The small molecule below binds the protein below.
Small molecule (SMILES): CCOC(=O)Nc1cc(-c2ccc(C)c(NS(C)(=O)=O)c2)nn2c(C)nnc12

Binding-site contacts:
Ligand atom C15 contacts residue TRP120 of chain 1.B at 3.5 Å (hydrophobic).
Ligand atom C26 contacts residue TRP120 of chain 1.B at 3.9 Å (hydrophobic).
Ligand atom C26 contacts residue ASN114 of chain 1.B at 4.0 Å.
Ligand atom O21 contacts residue TRP120 of chain 1.B at 3.8 Å.
Ligand atom C26 contacts residue CYS110 of chain 1.B at 4.2 Å (hydrophobic).
Ligand atom C26 contacts residue LEU123 of chain 1.B at 3.9 Å (hydrophobic).
Ligand atom C25 contacts residue ASN114 of chain 1.B at 3.8 Å.
Ligand atom C22 contacts residue TRP120 of chain 1.B at 3.4 Å (hydrophobic).
Ligand atom C25 contacts residue SX1 of chain 1.I at 4.5 Å.
Ligand atom C26 contacts residue ALA42 of chain 1.B at 4.1 Å (hydrophobic).
Ligand atom S05 contacts residue LEU123 of chain 1.B at 4.4 Å.
Ligand atom N16 contacts residue TRP120 of chain 1.B at 3.3 Å.
Ligand atom O07 contacts residue LEU123 of chain 1.B at 3.9 Å.
Ligand atom N12 contacts residue TRP120 of chain 1.B at 3.6 Å.
Ligand atom N24 contacts residue TRP120 of chain 1.B at 4.1 Å.
Ligand atom O18 contacts residue TRP120 of chain 1.B at 4.0 Å.
Ligand atom N13 contacts residue TRP120 of chain 1.B at 3.6 Å.
Ligand atom C11 contacts residue TRP120 of chain 1.B at 3.4 Å (hydrophobic).
Ligand atom N24 contacts residue ASN114 of chain 1.B at 3.0 Å (h-bond).
Ligand atom C03 contacts residue LEU123 of chain 1.B at 4.4 Å (hydrophobic).
Ligand atom N04 contacts residue LEU123 of chain 1.B at 4.0 Å.
Ligand atom C10 contacts residue TRP120 of chain 1.B at 3.6 Å (hydrophobic).
Ligand atom N24 contacts residue SX1 of chain 1.I at 4.0 Å.
Ligand atom C25 contacts residue TRP120 of chain 1.B at 3.8 Å (hydrophobic).
Ligand atom O08 contacts residue TRP120 of chain 1.B at 3.4 Å.
Ligand atom C17 contacts residue TRP120 of chain 1.B at 3.5 Å (hydrophobic).
Ligand atom N23 contacts residue PHE113 of chain 1.B at 4.4 Å.
Ligand atom C09 contacts residue TRP120 of chain 1.B at 3.6 Å (hydrophobic).
Ligand atom N23 contacts residue ASN114 of chain 1.B at 3.9 Å.
Ligand atom N23 contacts residue TRP120 of chain 1.B at 3.6 Å.
Ligand atom C09 contacts residue LEU123 of chain 1.B at 3.9 Å (hydrophobic).
Ligand atom C26 contacts residue SX1 of chain 1.I at 4.2 Å.
Ligand atom O08 contacts residue SER119 of chain 1.B at 3.5 Å (h-bond).
Ligand atom N12 contacts residue LEU123 of chain 1.B at 4.2 Å.
Ligand atom C14 contacts residue TRP120 of chain 1.B at 3.5 Å (hydrophobic).
Ligand atom O08 contacts residue LEU123 of chain 1.B at 3.7 Å.

Sequence of chain 1.B:
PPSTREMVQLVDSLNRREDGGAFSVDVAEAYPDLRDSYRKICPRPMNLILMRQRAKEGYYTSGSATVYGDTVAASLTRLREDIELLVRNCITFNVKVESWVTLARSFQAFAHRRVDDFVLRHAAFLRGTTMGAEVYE